Binding-site contacts:
Ligand atom C12 contacts residue ILE165 of chain 1.A at 3.7 Å (hydrophobic).
Ligand atom C6 contacts residue TYR223 of chain 1.A at 3.9 Å (hydrophobic).
Ligand atom C2 contacts residue TYR223 of chain 1.A at 3.6 Å (hydrophobic).
Ligand atom C7 contacts residue NDP1 of chain 1.E at 3.4 Å.
Ligand atom C9 contacts residue TYR223 of chain 1.A at 3.3 Å (hydrophobic).
Ligand atom C6 contacts residue VAL219 of chain 1.A at 3.7 Å (hydrophobic).
Ligand atom C11 contacts residue THR166 of chain 1.A at 3.7 Å.
Ligand atom C14 contacts residue TYR223 of chain 1.A at 3.5 Å (hydrophobic).
Ligand atom O10 contacts residue SER164 of chain 1.A at 2.8 Å (h-bond).
Ligand atom C12 contacts residue TYR223 of chain 1.A at 3.9 Å (hydrophobic).
Ligand atom C14 contacts residue GLY210 of chain 1.A at 3.9 Å.
Ligand atom C3 contacts residue NDP1 of chain 1.E at 3.5 Å.
Ligand atom C11 contacts residue NDP1 of chain 1.E at 3.9 Å.
Ligand atom C13 contacts residue CYS220 of chain 1.A at 3.8 Å (hydrophobic).
Ligand atom C5 contacts residue NDP1 of chain 1.E at 3.4 Å.
Ligand atom C13 contacts residue TYR223 of chain 1.A at 3.5 Å (hydrophobic).
Ligand atom C12 contacts residue GLY210 of chain 1.A at 3.7 Å.
Ligand atom C2 contacts residue GLY210 of chain 1.A at 3.6 Å.
Ligand atom O10 contacts residue NDP1 of chain 1.E at 3.1 Å.
Ligand atom C11 contacts residue SER164 of chain 1.A at 3.5 Å.
Ligand atom C1 contacts residue TYR223 of chain 1.A at 3.7 Å (hydrophobic).
Ligand atom C1 contacts residue TRP243 of chain 1.A at 3.9 Å (hydrophobic).
Ligand atom C6 contacts residue NDP1 of chain 1.E at 3.4 Å.
Ligand atom C7 contacts residue MET215 of chain 1.A at 3.8 Å (hydrophobic).
Ligand atom C11 contacts residue ILE165 of chain 1.A at 3.5 Å (hydrophobic).
Ligand atom C14 contacts residue CYS220 of chain 1.A at 3.8 Å (hydrophobic).
Ligand atom C3 contacts residue TYR223 of chain 1.A at 3.4 Å (hydrophobic).
Ligand atom C5 contacts residue TYR223 of chain 1.A at 3.3 Å (hydrophobic).
Ligand atom C1 contacts residue GLY210 of chain 1.A at 3.5 Å.
Ligand atom N8 contacts residue TYR223 of chain 1.A at 3.1 Å (h-bond).
Ligand atom C11 contacts residue TYR223 of chain 1.A at 3.8 Å (hydrophobic).
Ligand atom C9 contacts residue NDP1 of chain 1.E at 3.3 Å.
Ligand atom N8 contacts residue NDP1 of chain 1.E at 3.5 Å (h-bond).
Ligand atom O10 contacts residue TYR223 of chain 1.A at 3.8 Å.
Ligand atom C14 contacts residue TRP243 of chain 1.A at 3.8 Å (hydrophobic).
Ligand atom O10 contacts residue TYR178 of chain 1.A at 2.9 Å (h-bond).
Ligand atom C9 contacts residue SER164 of chain 1.A at 3.5 Å.
Ligand atom C13 contacts residue TYR216 of chain 1.A at 3.9 Å (hydrophobic).
Ligand atom C7 contacts residue TYR223 of chain 1.A at 3.5 Å (hydrophobic).
Ligand atom C6 contacts residue MET215 of chain 1.A at 3.9 Å (hydrophobic).

The small molecule below binds the protein below.
Small molecule (SMILES): O=C1CCc2cccc3c2N1CC3

Sequence of chain 1.A:
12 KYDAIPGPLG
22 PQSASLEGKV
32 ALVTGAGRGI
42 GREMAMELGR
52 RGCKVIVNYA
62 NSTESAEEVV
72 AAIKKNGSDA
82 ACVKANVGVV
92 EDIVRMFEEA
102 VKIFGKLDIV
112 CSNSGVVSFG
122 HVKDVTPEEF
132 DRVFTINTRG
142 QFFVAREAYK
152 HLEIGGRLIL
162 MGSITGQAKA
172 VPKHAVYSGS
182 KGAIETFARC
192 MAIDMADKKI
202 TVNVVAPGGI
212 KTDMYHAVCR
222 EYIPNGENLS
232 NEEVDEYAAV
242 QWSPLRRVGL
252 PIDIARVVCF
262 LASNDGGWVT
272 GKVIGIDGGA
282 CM